The protein below binds the small molecule below.
Small molecule (SMILES): CC(=O)N[C@@H]1[C@@H](O)[C@H](O)[C@@H](CO)O[C@H]1O

Binding-site contacts:
Ligand atom O5 contacts residue ASN798 of chain 1.F at 2.3 Å (h-bond).
Ligand atom C1 contacts residue ASN798 of chain 1.F at 1.4 Å.
Ligand atom C6 contacts residue GLN801 of chain 1.F at 3.4 Å.
Ligand atom C4 contacts residue ASN798 of chain 1.F at 4.2 Å.
Ligand atom C7 contacts residue ASN798 of chain 1.F at 3.3 Å.
Ligand atom O7 contacts residue ASN925 of chain 1.F at 4.2 Å.
Ligand atom C5 contacts residue GLN801 of chain 1.F at 4.5 Å.
Ligand atom O7 contacts residue ASN798 of chain 1.F at 3.2 Å (h-bond).
Ligand atom O5 contacts residue SER800 of chain 1.F at 3.0 Å (h-bond).
Ligand atom C6 contacts residue SER800 of chain 1.F at 3.4 Å.
Ligand atom O6 contacts residue GLN801 of chain 1.F at 3.6 Å (h-bond).
Ligand atom C8 contacts residue ASN798 of chain 1.F at 4.5 Å.
Ligand atom O6 contacts residue SER800 of chain 1.F at 4.5 Å.
Ligand atom C2 contacts residue ASN798 of chain 1.F at 2.4 Å.
Ligand atom C3 contacts residue ASN798 of chain 1.F at 3.8 Å.
Ligand atom N2 contacts residue ASN798 of chain 1.F at 3.0 Å (h-bond).
Ligand atom C5 contacts residue ASN798 of chain 1.F at 3.6 Å.
Ligand atom C1 contacts residue SER800 of chain 1.F at 3.6 Å.
Ligand atom C5 contacts residue SER800 of chain 1.F at 3.3 Å.

Sequence of chain 1.F:
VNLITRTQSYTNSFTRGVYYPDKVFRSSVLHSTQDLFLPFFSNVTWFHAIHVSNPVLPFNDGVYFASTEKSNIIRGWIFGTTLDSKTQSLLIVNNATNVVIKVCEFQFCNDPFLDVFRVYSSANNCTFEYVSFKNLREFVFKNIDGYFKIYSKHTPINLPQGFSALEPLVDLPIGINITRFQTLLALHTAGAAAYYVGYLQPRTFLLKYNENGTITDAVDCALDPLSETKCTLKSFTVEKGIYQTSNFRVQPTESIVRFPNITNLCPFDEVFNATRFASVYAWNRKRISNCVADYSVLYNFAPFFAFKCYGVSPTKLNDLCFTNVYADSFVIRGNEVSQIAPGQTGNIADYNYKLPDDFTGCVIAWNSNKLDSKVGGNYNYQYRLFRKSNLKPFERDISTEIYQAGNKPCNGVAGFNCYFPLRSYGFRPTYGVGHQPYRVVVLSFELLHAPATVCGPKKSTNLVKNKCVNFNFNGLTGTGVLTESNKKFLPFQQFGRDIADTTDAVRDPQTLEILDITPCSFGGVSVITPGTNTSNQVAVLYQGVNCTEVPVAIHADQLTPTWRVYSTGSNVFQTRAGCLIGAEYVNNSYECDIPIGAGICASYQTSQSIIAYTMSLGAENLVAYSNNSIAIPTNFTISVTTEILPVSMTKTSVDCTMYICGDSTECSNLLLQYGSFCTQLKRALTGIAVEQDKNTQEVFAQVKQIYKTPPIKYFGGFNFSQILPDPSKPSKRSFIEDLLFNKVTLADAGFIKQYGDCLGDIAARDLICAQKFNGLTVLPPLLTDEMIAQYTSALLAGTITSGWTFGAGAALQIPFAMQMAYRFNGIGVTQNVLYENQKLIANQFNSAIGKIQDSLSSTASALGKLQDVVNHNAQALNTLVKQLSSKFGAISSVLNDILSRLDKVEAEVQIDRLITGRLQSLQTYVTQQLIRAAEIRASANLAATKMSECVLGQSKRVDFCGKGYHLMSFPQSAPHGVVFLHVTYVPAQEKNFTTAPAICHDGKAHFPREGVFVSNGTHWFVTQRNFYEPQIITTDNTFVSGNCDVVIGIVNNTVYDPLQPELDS